Binding-site contacts:
Ligand atom N2 contacts residue ASN118 of chain 1.A at 3.2 Å (h-bond).
Ligand atom C2 contacts residue ASN118 of chain 1.A at 2.6 Å.
Ligand atom C7 contacts residue ILE156 of chain 1.A at 4.2 Å (hydrophobic).
Ligand atom C5 contacts residue THR120 of chain 1.A at 3.6 Å.
Ligand atom C1 contacts residue ASN118 of chain 1.A at 1.3 Å.
Ligand atom C3 contacts residue ASN118 of chain 1.A at 3.8 Å.
Ligand atom O7 contacts residue HIS220 of chain 1.A at 3.3 Å (h-bond).
Ligand atom O6 contacts residue THR120 of chain 1.A at 3.9 Å.
Ligand atom C7 contacts residue HIS220 of chain 1.A at 4.2 Å.
Ligand atom O7 contacts residue ILE156 of chain 1.A at 4.2 Å.
Ligand atom C5 contacts residue ASN118 of chain 1.A at 3.3 Å.
Ligand atom O6 contacts residue GLY121 of chain 1.A at 4.0 Å.
Ligand atom C8 contacts residue HIS220 of chain 1.A at 4.4 Å.
Ligand atom O7 contacts residue ASN118 of chain 1.A at 3.3 Å (h-bond).
Ligand atom C6 contacts residue ASN118 of chain 1.A at 4.4 Å.
Ligand atom O6 contacts residue PRO122 of chain 1.A at 4.0 Å.
Ligand atom C8 contacts residue SER158 of chain 1.A at 4.0 Å.
Ligand atom O5 contacts residue THR120 of chain 1.A at 3.9 Å.
Ligand atom C6 contacts residue THR120 of chain 1.A at 4.1 Å.
Ligand atom C8 contacts residue LEU161 of chain 1.A at 3.8 Å (hydrophobic).
Ligand atom C8 contacts residue ILE156 of chain 1.A at 3.6 Å (hydrophobic).
Ligand atom O5 contacts residue ASN118 of chain 1.A at 2.0 Å (h-bond).
Ligand atom C7 contacts residue ASN118 of chain 1.A at 3.5 Å.
Ligand atom C4 contacts residue ASN118 of chain 1.A at 4.0 Å.
Ligand atom C1 contacts residue THR120 of chain 1.A at 4.0 Å.

Sequence of chain 1.A:
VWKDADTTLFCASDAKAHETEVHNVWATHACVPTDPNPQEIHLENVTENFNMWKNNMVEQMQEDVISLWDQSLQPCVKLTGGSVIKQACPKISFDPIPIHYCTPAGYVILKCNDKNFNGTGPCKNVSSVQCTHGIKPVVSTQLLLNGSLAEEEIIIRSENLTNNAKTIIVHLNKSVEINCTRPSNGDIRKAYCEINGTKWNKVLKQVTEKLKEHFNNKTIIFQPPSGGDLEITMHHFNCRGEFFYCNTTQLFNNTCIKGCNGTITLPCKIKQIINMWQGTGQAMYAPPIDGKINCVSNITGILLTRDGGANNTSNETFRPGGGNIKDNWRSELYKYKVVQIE

A small-molecule ligand and the protein it binds are described below.
Small molecule (SMILES): CC(=O)N[C@@H]1[C@@H](O)[C@H](O)[C@@H](CO)O[C@H]1O